Binding-site contacts:
Ligand atom C1 contacts residue TRP124 of chain 1.E at 3.9 Å (hydrophobic).
Ligand atom C8 contacts residue ASN129 of chain 1.F at 3.7 Å.
Ligand atom O7 contacts residue ALA126 of chain 1.E at 4.0 Å.
Ligand atom C8 contacts residue ALA126 of chain 1.E at 4.4 Å (hydrophobic).
Ligand atom C3 contacts residue TRP124 of chain 1.E at 3.8 Å (hydrophobic).
Ligand atom O3 contacts residue TRP124 of chain 1.E at 3.5 Å.
Ligand atom C8 contacts residue ASN148 of chain 1.E at 3.7 Å.
Ligand atom N2 contacts residue ASN129 of chain 1.F at 3.0 Å (h-bond).
Ligand atom C4 contacts residue ASN129 of chain 1.F at 4.3 Å.
Ligand atom O5 contacts residue ASN129 of chain 1.F at 2.4 Å (h-bond).
Ligand atom O5 contacts residue GLN41 of chain 1.E at 3.1 Å (h-bond).
Ligand atom C5 contacts residue TRP124 of chain 1.E at 3.7 Å (hydrophobic).
Ligand atom C2 contacts residue TRP124 of chain 1.E at 4.2 Å (hydrophobic).
Ligand atom C1 contacts residue GLN41 of chain 1.E at 3.7 Å.
Ligand atom C7 contacts residue ASN129 of chain 1.F at 3.6 Å.
Ligand atom O6 contacts residue LEU123 of chain 1.E at 4.3 Å.
Ligand atom C7 contacts residue ASN148 of chain 1.E at 4.1 Å.
Ligand atom C8 contacts residue ALA132 of chain 1.F at 4.0 Å (hydrophobic).
Ligand atom O6 contacts residue PHE101 of chain 1.J at 3.4 Å.
Ligand atom O4 contacts residue TRP124 of chain 1.E at 4.0 Å.
Ligand atom C3 contacts residue ASN129 of chain 1.F at 3.9 Å.
Ligand atom C8 contacts residue TRP97 of chain 1.J at 3.6 Å (hydrophobic).
Ligand atom C1 contacts residue ASN129 of chain 1.F at 1.4 Å.
Ligand atom C7 contacts residue TRP124 of chain 1.E at 4.0 Å (hydrophobic).
Ligand atom O7 contacts residue TRP124 of chain 1.E at 4.3 Å.
Ligand atom C8 contacts residue GLY125 of chain 1.E at 4.3 Å.
Ligand atom C5 contacts residue ASN129 of chain 1.F at 3.6 Å.
Ligand atom N2 contacts residue TRP124 of chain 1.E at 4.0 Å.
Ligand atom C5 contacts residue GLN41 of chain 1.E at 4.4 Å.
Ligand atom C8 contacts residue TRP124 of chain 1.E at 3.9 Å (hydrophobic).
Ligand atom O5 contacts residue TRP124 of chain 1.E at 4.3 Å.
Ligand atom O6 contacts residue LEU123 of chain 1.E at 4.3 Å.
Ligand atom O6 contacts residue GLN41 of chain 1.E at 3.7 Å.
Ligand atom O7 contacts residue ASN129 of chain 1.F at 3.9 Å.
Ligand atom C6 contacts residue TRP124 of chain 1.E at 4.2 Å (hydrophobic).
Ligand atom C6 contacts residue PHE101 of chain 1.J at 3.4 Å (hydrophobic).
Ligand atom O7 contacts residue ASN148 of chain 1.E at 3.5 Å (h-bond).
Ligand atom O6 contacts residue TRP124 of chain 1.E at 3.8 Å.
Ligand atom C4 contacts residue TRP124 of chain 1.E at 3.8 Å (hydrophobic).
Ligand atom C2 contacts residue ASN129 of chain 1.F at 2.6 Å.

Sequence of chain 1.E:
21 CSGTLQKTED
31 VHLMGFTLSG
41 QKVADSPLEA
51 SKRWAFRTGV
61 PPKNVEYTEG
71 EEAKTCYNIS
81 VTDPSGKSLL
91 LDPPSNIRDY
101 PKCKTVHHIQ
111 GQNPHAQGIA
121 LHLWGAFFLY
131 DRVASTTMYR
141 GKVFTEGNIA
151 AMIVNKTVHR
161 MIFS

Sequence of chain 1.F:
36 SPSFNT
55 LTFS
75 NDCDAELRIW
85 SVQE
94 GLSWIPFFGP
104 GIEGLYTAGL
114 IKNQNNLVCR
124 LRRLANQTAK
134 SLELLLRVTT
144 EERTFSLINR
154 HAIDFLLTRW

Sequence of chain 1.J:
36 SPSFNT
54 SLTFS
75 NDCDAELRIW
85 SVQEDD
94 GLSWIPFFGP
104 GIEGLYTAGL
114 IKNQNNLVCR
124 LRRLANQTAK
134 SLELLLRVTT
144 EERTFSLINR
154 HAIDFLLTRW

A small-molecule ligand and the protein it binds are described below.
Small molecule (SMILES): CC(=O)N[C@H]1[C@H](O[C@H]2[C@H](O)[C@@H](NC(C)=O)CO[C@@H]2CO)O[C@H](CO)[C@@H](O[C@@H]2O[C@H](CO[C@H]3O[C@H](CO)[C@@H](O)[C@H](O)[C@@H]3O)[C@@H](O)[C@H](O[C@H]3O[C@H](CO)[C@@H](O)[C@H](O)[C@@H]3O[C@H]3O[C@H](CO)[C@@H](O)[C@H](O)[C@@H]3O)[C@@H]2O)[C@@H]1O